Sequence of chain 2.A:
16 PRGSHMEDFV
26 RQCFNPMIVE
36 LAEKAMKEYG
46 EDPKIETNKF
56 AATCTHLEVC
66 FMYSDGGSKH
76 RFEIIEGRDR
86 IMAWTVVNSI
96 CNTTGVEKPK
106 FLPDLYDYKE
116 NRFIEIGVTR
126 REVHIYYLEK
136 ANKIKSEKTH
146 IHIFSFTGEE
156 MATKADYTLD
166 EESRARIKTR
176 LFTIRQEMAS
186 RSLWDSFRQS

Binding-site contacts:
Ligand atom OAH contacts residue GLU120 of chain 2.A at 3.0 Å (salt-bridge).
Ligand atom CAZ contacts residue HIS61 of chain 2.A at 3.8 Å.
Ligand atom CAU contacts residue ASP109 of chain 2.A at 4.0 Å.
Ligand atom CAZ contacts residue MN1 of chain 2.D at 2.9 Å.
Ligand atom CAZ contacts residue GLU120 of chain 2.A at 3.5 Å.
Ligand atom OAH contacts residue MN1 of chain 2.E at 3.4 Å.
Ligand atom OAE contacts residue ASP109 of chain 2.A at 3.0 Å (salt-bridge).
Ligand atom CBB contacts residue MN1 of chain 2.D at 4.1 Å.
Ligand atom NAP contacts residue PHE106 of chain 2.A at 4.0 Å.
Ligand atom CBB contacts residue MN1 of chain 2.E at 4.0 Å.
Ligand atom CAU contacts residue LEU107 of chain 2.A at 3.2 Å (hydrophobic).
Ligand atom OAE contacts residue MN1 of chain 2.E at 1.9 Å.
Ligand atom OAE contacts residue LEU107 of chain 2.A at 2.9 Å (h-bond).
Ligand atom OAG contacts residue HIS61 of chain 2.A at 3.4 Å (h-bond).
Ligand atom CBD contacts residue MN1 of chain 2.D at 3.2 Å.
Ligand atom CAW contacts residue PHE106 of chain 2.A at 3.5 Å (hydrophobic).
Ligand atom CBA contacts residue PHE106 of chain 2.A at 4.0 Å (hydrophobic).
Ligand atom CAA contacts residue PHE106 of chain 2.A at 3.7 Å (hydrophobic).
Ligand atom OAT contacts residue PHE106 of chain 2.A at 3.7 Å.
Ligand atom CBB contacts residue GLU120 of chain 2.A at 3.8 Å.
Ligand atom OAH contacts residue ASP109 of chain 2.A at 2.9 Å (salt-bridge).
Ligand atom CAA contacts residue LEU107 of chain 2.A at 3.7 Å (hydrophobic).
Ligand atom CAU contacts residue GLU120 of chain 2.A at 3.6 Å.
Ligand atom OAG contacts residue TYR131 of chain 2.A at 3.9 Å.
Ligand atom NAR contacts residue LEU107 of chain 2.A at 3.1 Å (h-bond).
Ligand atom OAE contacts residue GLU81 of chain 2.A at 3.6 Å.
Ligand atom CAZ contacts residue MN1 of chain 2.E at 4.1 Å.
Ligand atom CAB contacts residue TYR131 of chain 2.A at 3.5 Å (hydrophobic).
Ligand atom OAH contacts residue HIS61 of chain 2.A at 3.0 Å (h-bond).
Ligand atom OAE contacts residue GLU120 of chain 2.A at 3.4 Å (salt-bridge).
Ligand atom NAR contacts residue MN1 of chain 2.E at 3.9 Å.
Ligand atom OAH contacts residue MN1 of chain 2.D at 1.8 Å.
Ligand atom OAH contacts residue ILE121 of chain 2.A at 3.8 Å.
Ligand atom NAO contacts residue PHE106 of chain 2.A at 3.7 Å.
Ligand atom CAU contacts residue MN1 of chain 2.E at 3.0 Å.
Ligand atom OAG contacts residue ILE121 of chain 2.A at 3.9 Å.
Ligand atom OAG contacts residue MN1 of chain 2.D at 2.8 Å.
Ligand atom CAZ contacts residue ASP109 of chain 2.A at 4.0 Å.
Ligand atom CBD contacts residue HIS61 of chain 2.A at 4.0 Å.
Ligand atom OAE contacts residue PRO108 of chain 2.A at 3.8 Å.

The small molecule below binds the protein below.
Small molecule (SMILES): Cc1nnc(C(=O)NC(C)(C)c2nc(C(=O)NCc3ccc(F)cc3)c(O)c(=O)n2C)o1